A protein and the small-molecule ligand that binds it are described below.
Small molecule (SMILES): C[C@@H]1O[C@H](O)[C@H](O)[C@H](O)[C@H]1O

Binding-site contacts:
Ligand atom O4 contacts residue HIS36 of chain 1.A at 3.0 Å (h-bond).
Ligand atom C3 contacts residue NI1 of chain 1.C at 2.9 Å.
Ligand atom C6 contacts residue ARG25 of chain 1.A at 3.9 Å.
Ligand atom C3 contacts residue GLU40 of chain 1.A at 4.0 Å.
Ligand atom O1 contacts residue PHE31 of chain 1.A at 3.9 Å.
Ligand atom O5 contacts residue ARG25 of chain 1.A at 3.0 Å (salt-bridge).
Ligand atom C4 contacts residue LEU7 of chain 1.A at 4.1 Å (hydrophobic).
Ligand atom O2 contacts residue TYR76 of chain 1.A at 3.8 Å.
Ligand atom C4 contacts residue HIS34 of chain 1.A at 3.8 Å.
Ligand atom O3 contacts residue NI1 of chain 1.C at 2.3 Å (h-bond).
Ligand atom O4 contacts residue HIS74 of chain 1.A at 4.0 Å.
Ligand atom O4 contacts residue HIS34 of chain 1.A at 3.2 Å (h-bond).
Ligand atom O3 contacts residue HIS74 of chain 1.A at 3.1 Å (h-bond).
Ligand atom C4 contacts residue ASN86 of chain 1.A at 3.9 Å.
Ligand atom C5 contacts residue LEU7 of chain 1.A at 3.6 Å (hydrophobic).
Ligand atom C6 contacts residue PHE12 of chain 1.A at 4.0 Å (hydrophobic).
Ligand atom C5 contacts residue ARG25 of chain 1.A at 4.1 Å.
Ligand atom O4 contacts residue GLU40 of chain 1.A at 2.5 Å (salt-bridge).
Ligand atom C5 contacts residue GLU40 of chain 1.A at 4.0 Å.
Ligand atom O4 contacts residue NI1 of chain 1.C at 2.0 Å (h-bond).
Ligand atom C4 contacts residue GLU40 of chain 1.A at 3.2 Å.
Ligand atom O2 contacts residue ASN86 of chain 1.A at 3.0 Å (h-bond).
Ligand atom C4 contacts residue NI1 of chain 1.C at 2.9 Å.
Ligand atom C2 contacts residue PHE31 of chain 1.A at 4.0 Å (hydrophobic).
Ligand atom C1 contacts residue PHE31 of chain 1.A at 3.8 Å (hydrophobic).
Ligand atom O2 contacts residue ARG25 of chain 1.A at 4.1 Å.
Ligand atom O3 contacts residue HIS34 of chain 1.A at 3.1 Å (h-bond).
Ligand atom O1 contacts residue ARG25 of chain 1.A at 2.8 Å (salt-bridge).
Ligand atom O5 contacts residue ASN86 of chain 1.A at 3.7 Å.
Ligand atom C2 contacts residue GLN28 of chain 1.A at 3.7 Å.
Ligand atom C3 contacts residue HIS34 of chain 1.A at 3.2 Å.
Ligand atom O2 contacts residue GLN28 of chain 1.A at 2.8 Å (h-bond).
Ligand atom C2 contacts residue ASN86 of chain 1.A at 4.0 Å.
Ligand atom O4 contacts residue LEU7 of chain 1.A at 3.7 Å.
Ligand atom O1 contacts residue GLN28 of chain 1.A at 3.6 Å (h-bond).
Ligand atom C6 contacts residue ASN86 of chain 1.A at 4.1 Å.
Ligand atom C1 contacts residue ARG25 of chain 1.A at 3.7 Å.
Ligand atom O3 contacts residue GLU40 of chain 1.A at 3.2 Å (salt-bridge).
Ligand atom O3 contacts residue TYR76 of chain 1.A at 3.5 Å.
Ligand atom C6 contacts residue GLU40 of chain 1.A at 3.6 Å.

Sequence of chain 1.A:
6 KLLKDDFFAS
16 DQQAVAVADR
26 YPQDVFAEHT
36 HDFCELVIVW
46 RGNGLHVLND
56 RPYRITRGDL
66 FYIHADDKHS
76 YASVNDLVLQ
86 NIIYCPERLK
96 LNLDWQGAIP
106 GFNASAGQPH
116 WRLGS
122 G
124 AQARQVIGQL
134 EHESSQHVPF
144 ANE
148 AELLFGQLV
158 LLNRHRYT